The protein below binds the small molecule below.
Small molecule (SMILES): CC(=O)N[C@@H]1[C@@H](O)[C@H](O)[C@@H](CO)O[C@H]1O

Sequence of chain 1.C:
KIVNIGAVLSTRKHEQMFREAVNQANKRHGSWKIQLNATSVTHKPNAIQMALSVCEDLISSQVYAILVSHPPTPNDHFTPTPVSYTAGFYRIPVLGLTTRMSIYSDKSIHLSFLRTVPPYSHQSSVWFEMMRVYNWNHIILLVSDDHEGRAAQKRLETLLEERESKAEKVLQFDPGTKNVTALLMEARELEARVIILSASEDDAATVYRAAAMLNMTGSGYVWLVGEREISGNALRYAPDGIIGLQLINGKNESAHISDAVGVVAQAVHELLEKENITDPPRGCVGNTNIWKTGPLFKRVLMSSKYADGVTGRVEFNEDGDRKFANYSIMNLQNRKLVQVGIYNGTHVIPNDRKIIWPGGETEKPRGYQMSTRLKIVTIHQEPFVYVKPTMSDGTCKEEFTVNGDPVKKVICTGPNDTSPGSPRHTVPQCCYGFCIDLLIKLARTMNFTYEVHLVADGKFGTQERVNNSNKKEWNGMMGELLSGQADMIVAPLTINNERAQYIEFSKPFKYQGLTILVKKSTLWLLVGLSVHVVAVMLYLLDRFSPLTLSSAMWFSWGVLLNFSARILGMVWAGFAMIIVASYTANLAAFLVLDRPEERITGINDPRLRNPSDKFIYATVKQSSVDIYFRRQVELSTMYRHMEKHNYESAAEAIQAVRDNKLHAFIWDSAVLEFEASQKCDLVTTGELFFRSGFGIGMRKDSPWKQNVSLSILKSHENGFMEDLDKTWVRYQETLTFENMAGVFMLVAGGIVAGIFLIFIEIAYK

Binding-site contacts:
Ligand atom C2 contacts residue ASN300 of chain 1.C at 2.5 Å.
Ligand atom O5 contacts residue ASN300 of chain 1.C at 2.4 Å (h-bond).
Ligand atom C8 contacts residue GLU299 of chain 1.C at 3.8 Å.
Ligand atom O6 contacts residue ASN300 of chain 1.C at 4.2 Å.
Ligand atom N2 contacts residue ASN300 of chain 1.C at 3.0 Å (h-bond).
Ligand atom C5 contacts residue ASN300 of chain 1.C at 3.7 Å.
Ligand atom C8 contacts residue ASN300 of chain 1.C at 4.3 Å.
Ligand atom C1 contacts residue ASN300 of chain 1.C at 1.4 Å.
Ligand atom O7 contacts residue ASN300 of chain 1.C at 2.9 Å (h-bond).
Ligand atom C3 contacts residue ASN300 of chain 1.C at 3.8 Å.
Ligand atom C7 contacts residue GLU299 of chain 1.C at 3.9 Å.
Ligand atom O7 contacts residue GLU299 of chain 1.C at 3.3 Å.
Ligand atom C4 contacts residue ASN300 of chain 1.C at 4.3 Å.
Ligand atom C7 contacts residue ASN300 of chain 1.C at 3.1 Å.